Sequence of chain 1.A:
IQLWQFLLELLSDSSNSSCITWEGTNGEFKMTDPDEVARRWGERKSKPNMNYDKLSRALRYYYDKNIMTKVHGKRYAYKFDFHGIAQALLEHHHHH

Binding-site contacts:
Ligand atom N7 contacts residue ARG61 of chain 1.A at 3.2 Å (salt-bridge).
Ligand atom OP2 contacts residue TYR77 of chain 1.A at 3.9 Å.
Ligand atom C6 contacts residue TYR62 of chain 1.A at 4.0 Å (hydrophobic).
Ligand atom OP2 contacts residue TYR64 of chain 1.A at 2.8 Å (h-bond).
Ligand atom P contacts residue TYR64 of chain 1.A at 3.8 Å.
Ligand atom P contacts residue TYR53 of chain 1.A at 4.0 Å.
Ligand atom C8 contacts residue ARG61 of chain 1.A at 4.0 Å.
Ligand atom N7 contacts residue TYR62 of chain 1.A at 3.5 Å (h-bond).
Ligand atom N7 contacts residue TYR62 of chain 1.A at 4.0 Å.
Ligand atom C4 contacts residue ARG58 of chain 1.A at 3.9 Å.
Ligand atom OP1 contacts residue ARG76 of chain 1.A at 3.5 Å.
Ligand atom C5' contacts residue TYR77 of chain 1.A at 3.5 Å (hydrophobic).
Ligand atom O6 contacts residue ARG58 of chain 1.A at 2.9 Å (salt-bridge).
Ligand atom C6 contacts residue ARG61 of chain 1.A at 3.6 Å.
Ligand atom OP1 contacts residue LYS71 of chain 1.A at 3.1 Å (salt-bridge).
Ligand atom OP1 contacts residue TYR64 of chain 1.A at 3.8 Å.
Ligand atom OP2 contacts residue ARG61 of chain 1.A at 3.9 Å.
Ligand atom OP1 contacts residue TYR77 of chain 1.A at 2.9 Å (h-bond).
Ligand atom C4 contacts residue ARG61 of chain 1.A at 3.8 Å.
Ligand atom P contacts residue LYS71 of chain 1.A at 3.8 Å.
Ligand atom C5 contacts residue ARG58 of chain 1.A at 3.3 Å.
Ligand atom OP2 contacts residue TYR77 of chain 1.A at 3.4 Å (h-bond).
Ligand atom O6 contacts residue ARG61 of chain 1.A at 2.8 Å (salt-bridge).
Ligand atom N9 contacts residue ARG58 of chain 1.A at 3.9 Å.
Ligand atom C6 contacts residue ARG58 of chain 1.A at 3.7 Å.
Ligand atom OP1 contacts residue LYS75 of chain 1.A at 3.5 Å (salt-bridge).
Ligand atom C8 contacts residue ARG58 of chain 1.A at 3.5 Å.
Ligand atom C5 contacts residue ARG61 of chain 1.A at 3.8 Å.
Ligand atom O5' contacts residue LYS71 of chain 1.A at 3.3 Å.
Ligand atom OP2 contacts residue LYS71 of chain 1.A at 3.7 Å.
Ligand atom OP2 contacts residue TYR53 of chain 1.A at 2.7 Å (h-bond).
Ligand atom N4 contacts residue ARG61 of chain 1.A at 4.0 Å.
Ligand atom C5' contacts residue LYS71 of chain 1.A at 3.7 Å.
Ligand atom P contacts residue TYR77 of chain 1.A at 3.8 Å.
Ligand atom OP2 contacts residue TYR79 of chain 1.A at 4.0 Å.
Ligand atom C6 contacts residue ARG61 of chain 1.A at 3.9 Å.
Ligand atom N6 contacts residue TYR62 of chain 1.A at 3.1 Å (h-bond).
Ligand atom C5 contacts residue ARG61 of chain 1.A at 3.4 Å.
Ligand atom N6 contacts residue ARG58 of chain 1.A at 4.0 Å.
Ligand atom N7 contacts residue ARG58 of chain 1.A at 2.7 Å (salt-bridge).

This small molecule binds to this protein.
Small molecule (SMILES): Cc1cn([C@H]2C[C@H](O)[C@@H](CO[P](=O)(O)O[C@H]3C[C@H](n4cnc5c(=O)nc(N)[nH]c54)O[C@@H]3CO[P](=O)(O)O[C@H]3C[C@H](n4cnc5c(N)ncnc54)O[C@@H]3CO[P](=O)(O)O[C@H]3C[C@H](n4cnc5c(N)ncnc54)O[C@@H]3CO[P](=O)(O)O[C@H]3C[C@H](n4cnc5c(=O)nc(N)[nH]c54)O[C@@H]3CO[P](=O)(O)O[C@H]3C[C@H](n4cnc5c(=O)nc(N)[nH]c54)O[C@@H]3CO[P](=O)(O)O[C@H]3C[C@H](n4ccc(N)nc4=O)O[C@@H]3CO[P](=O)(O)O[C@H]3C[C@H](n4ccc(N)nc4=O)O[C@@H]3CO[P](=O)(O)O[C@H]3C[C@H](n4cnc5c(N)ncnc54)O[C@@H]3COP(=O)=O)O2)c(=O)[nH]c1=O